A small-molecule ligand and the protein it binds are described below.
Small molecule (SMILES): Cc1cccc(C)c1OCC(=O)N[C@@H](Cc1ccccc1)[C@@H](O)C[C@H](Cc1ccccc1)NC(=O)O[C@H]1CO[C@H]2OCC[C@H]21

Sequence of chain 1.B:
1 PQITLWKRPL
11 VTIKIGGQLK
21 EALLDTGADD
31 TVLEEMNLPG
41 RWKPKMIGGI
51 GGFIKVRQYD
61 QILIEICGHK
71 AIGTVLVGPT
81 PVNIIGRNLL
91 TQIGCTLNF

Sequence of chain 1.A:
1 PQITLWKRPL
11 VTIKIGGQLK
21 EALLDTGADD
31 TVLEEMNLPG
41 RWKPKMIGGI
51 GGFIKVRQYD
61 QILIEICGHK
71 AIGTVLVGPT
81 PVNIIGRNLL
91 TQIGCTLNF

Binding-site contacts:
Ligand atom C24 contacts residue ILE50 of chain 1.B at 3.6 Å (hydrophobic).
Ligand atom C38 contacts residue ILE47 of chain 1.A at 3.6 Å (hydrophobic).
Ligand atom O20 contacts residue ALA28 of chain 1.B at 3.4 Å.
Ligand atom C31 contacts residue GLY48 of chain 1.B at 3.3 Å.
Ligand atom O36 contacts residue ALA28 of chain 1.A at 3.6 Å.
Ligand atom C03 contacts residue ASP25 of chain 1.A at 2.9 Å.
Ligand atom C27 contacts residue VAL82 of chain 1.A at 3.5 Å (hydrophobic).
Ligand atom O11 contacts residue ILE50 of chain 1.B at 3.5 Å.
Ligand atom C15 contacts residue PRO81 of chain 1.B at 3.4 Å (hydrophobic).
Ligand atom C05 contacts residue ASP25 of chain 1.A at 3.4 Å.
Ligand atom N01 contacts residue GLY27 of chain 1.B at 2.9 Å (h-bond).
Ligand atom C15 contacts residue VAL82 of chain 1.B at 3.5 Å (hydrophobic).
Ligand atom C43 contacts residue ALA28 of chain 1.A at 3.6 Å (hydrophobic).
Ligand atom C05 contacts residue ASP25 of chain 1.B at 3.0 Å.
Ligand atom C38 contacts residue ASP30 of chain 1.A at 3.5 Å.
Ligand atom C34 contacts residue GLY48 of chain 1.B at 3.4 Å.
Ligand atom C37 contacts residue ILE47 of chain 1.A at 3.5 Å (hydrophobic).
Ligand atom C43 contacts residue VAL32 of chain 1.A at 3.6 Å (hydrophobic).
Ligand atom C16 contacts residue ILE50 of chain 1.A at 3.5 Å (hydrophobic).
Ligand atom C23 contacts residue ILE50 of chain 1.B at 3.3 Å (hydrophobic).
Ligand atom C04 contacts residue ILE84 of chain 1.A at 3.6 Å (hydrophobic).
Ligand atom C14 contacts residue VAL82 of chain 1.B at 3.5 Å (hydrophobic).
Ligand atom C16 contacts residue PRO81 of chain 1.B at 3.4 Å (hydrophobic).
Ligand atom O09 contacts residue ASP25 of chain 1.B at 2.4 Å (salt-bridge).
Ligand atom C43 contacts residue ASP30 of chain 1.A at 3.5 Å.
Ligand atom C06 contacts residue ASP25 of chain 1.B at 3.6 Å.
Ligand atom C24 contacts residue GLY49 of chain 1.B at 3.2 Å.
Ligand atom C13 contacts residue GLY27 of chain 1.A at 3.6 Å.
Ligand atom O32 contacts residue ASP29 of chain 1.B at 2.7 Å (salt-bridge).
Ligand atom O09 contacts residue ASP25 of chain 1.A at 2.9 Å (salt-bridge).
Ligand atom O29 contacts residue ASP30 of chain 1.B at 3.2 Å (salt-bridge).
Ligand atom C24 contacts residue PRO81 of chain 1.A at 3.5 Å (hydrophobic).
Ligand atom C10 contacts residue ASP25 of chain 1.B at 3.0 Å.
Ligand atom O29 contacts residue ASP29 of chain 1.B at 3.5 Å (salt-bridge).
Ligand atom C33 contacts residue ASP29 of chain 1.B at 3.3 Å.
Ligand atom C37 contacts residue ASP30 of chain 1.A at 3.4 Å.
Ligand atom O11 contacts residue GLY49 of chain 1.A at 3.6 Å.
Ligand atom C16 contacts residue GLY49 of chain 1.A at 3.4 Å.
Ligand atom C42 contacts residue ASP29 of chain 1.A at 3.5 Å.
Ligand atom C23 contacts residue GLY49 of chain 1.B at 3.5 Å.